Sequence of chain 1.F:
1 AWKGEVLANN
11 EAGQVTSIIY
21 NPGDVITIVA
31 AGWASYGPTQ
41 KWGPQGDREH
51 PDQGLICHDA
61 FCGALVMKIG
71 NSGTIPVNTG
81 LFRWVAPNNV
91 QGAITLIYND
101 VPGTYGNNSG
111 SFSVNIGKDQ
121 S

Binding-site contacts:
Ligand atom C2 contacts residue TYR36 of chain 1.F at 3.4 Å (hydrophobic).
Ligand atom C4 contacts residue CA1 of chain 1.X at 3.4 Å.
Ligand atom O3 contacts residue CA1 of chain 1.X at 2.4 Å.
Ligand atom O5 contacts residue TYR36 of chain 1.F at 3.6 Å.
Ligand atom O6 contacts residue VAL101 of chain 1.F at 4.1 Å.
Ligand atom C3 contacts residue THR104 of chain 1.F at 4.0 Å.
Ligand atom O2 contacts residue TYR36 of chain 1.F at 4.0 Å.
Ligand atom C5 contacts residue HIS50 of chain 1.F at 4.0 Å.
Ligand atom C4 contacts residue TYR36 of chain 1.F at 4.0 Å (hydrophobic).
Ligand atom C6 contacts residue VAL101 of chain 1.F at 3.8 Å (hydrophobic).
Ligand atom O4 contacts residue ASP100 of chain 1.F at 2.6 Å (salt-bridge).
Ligand atom C5 contacts residue ASP100 of chain 1.F at 4.1 Å.
Ligand atom O5 contacts residue GLN53 of chain 1.F at 3.8 Å.
Ligand atom C5 contacts residue GLN53 of chain 1.F at 3.9 Å.
Ligand atom O6 contacts residue HIS50 of chain 1.F at 2.7 Å (h-bond).
Ligand atom C6 contacts residue CYS62 of chain 1.F at 4.1 Å (hydrophobic).
Ligand atom O4 contacts residue CA1 of chain 1.X at 2.6 Å.
Ligand atom C3 contacts residue TYR36 of chain 1.F at 3.8 Å (hydrophobic).
Ligand atom O4 contacts residue THR104 of chain 1.F at 3.4 Å (h-bond).
Ligand atom C6 contacts residue GLN53 of chain 1.F at 3.9 Å.
Ligand atom C3 contacts residue CA1 of chain 1.X at 3.3 Å.
Ligand atom O5 contacts residue HIS50 of chain 1.F at 3.3 Å (h-bond).
Ligand atom O3 contacts residue THR104 of chain 1.F at 3.2 Å (h-bond).
Ligand atom C2 contacts residue ASN107 of chain 1.F at 3.7 Å.
Ligand atom O3 contacts residue ASN107 of chain 1.F at 2.8 Å (h-bond).
Ligand atom C1 contacts residue EDO1 of chain 1.Y at 4.2 Å.
Ligand atom O2 contacts residue ASN107 of chain 1.F at 3.0 Å (h-bond).
Ligand atom C6 contacts residue HIS50 of chain 1.F at 3.6 Å.
Ligand atom C4 contacts residue THR104 of chain 1.F at 3.4 Å.
Ligand atom C6 contacts residue GLN53 of chain 1.F at 3.8 Å.
Ligand atom O6 contacts residue GLN53 of chain 1.F at 3.1 Å (h-bond).
Ligand atom C4 contacts residue ASP100 of chain 1.F at 3.5 Å.
Ligand atom C6 contacts residue ASP100 of chain 1.F at 3.4 Å.
Ligand atom O2 contacts residue EDO1 of chain 1.Y at 2.5 Å (h-bond).
Ligand atom C3 contacts residue ASN107 of chain 1.F at 3.9 Å.
Ligand atom C2 contacts residue EDO1 of chain 1.Y at 3.5 Å.
Ligand atom C4 contacts residue GLN53 of chain 1.F at 4.1 Å.
Ligand atom O3 contacts residue TYR36 of chain 1.F at 3.3 Å (h-bond).
Ligand atom C2 contacts residue CA1 of chain 1.X at 4.0 Å.
Ligand atom O4 contacts residue TYR36 of chain 1.F at 3.0 Å (h-bond).

The protein below binds the small molecule below.
Small molecule (SMILES): OC[C@H]1O[C@H](OC[C@H]2O[C@H](O)[C@H](O)[C@@H](O)[C@@H]2O)[C@H](O)[C@@H](O)[C@H]1O